Sequence of chain 1.A:
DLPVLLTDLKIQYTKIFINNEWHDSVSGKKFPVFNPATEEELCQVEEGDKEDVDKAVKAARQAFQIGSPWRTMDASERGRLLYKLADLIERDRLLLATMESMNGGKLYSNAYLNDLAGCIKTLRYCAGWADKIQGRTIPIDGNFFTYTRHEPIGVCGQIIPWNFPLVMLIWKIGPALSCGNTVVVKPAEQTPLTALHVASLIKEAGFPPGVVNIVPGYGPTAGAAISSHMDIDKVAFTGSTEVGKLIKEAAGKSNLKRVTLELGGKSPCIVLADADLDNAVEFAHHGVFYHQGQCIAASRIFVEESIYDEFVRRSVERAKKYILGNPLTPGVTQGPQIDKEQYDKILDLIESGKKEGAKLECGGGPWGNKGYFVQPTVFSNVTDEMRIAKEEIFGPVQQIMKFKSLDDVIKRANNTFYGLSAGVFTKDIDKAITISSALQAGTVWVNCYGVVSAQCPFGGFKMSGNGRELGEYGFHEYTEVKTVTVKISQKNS

A small-molecule ligand and the protein it binds are described below.
Small molecule (SMILES): Cc1oc2cc3oc(=O)c(CCC(=O)N4CCCCC4)c(C)c3cc2c1C

Binding-site contacts:
Ligand atom C27 contacts residue PHE171 of chain 1.A at 3.8 Å (hydrophobic).
Ligand atom O17 contacts residue ILE304 of chain 1.A at 3.6 Å.
Ligand atom C1 contacts residue TYR457 of chain 1.A at 3.7 Å (hydrophobic).
Ligand atom C11 contacts residue GLY458 of chain 1.A at 3.9 Å.
Ligand atom C6 contacts residue HIS293 of chain 1.A at 3.4 Å.
Ligand atom O17 contacts residue CYS302 of chain 1.A at 3.9 Å.
Ligand atom C25 contacts residue TRP178 of chain 1.A at 4.1 Å (hydrophobic).
Ligand atom O17 contacts residue TYR297 of chain 1.A at 3.8 Å.
Ligand atom C11 contacts residue TYR297 of chain 1.A at 3.7 Å (hydrophobic).
Ligand atom C3 contacts residue GLY458 of chain 1.A at 4.1 Å.
Ligand atom O10 contacts residue GLY458 of chain 1.A at 3.8 Å.
Ligand atom C14 contacts residue GLU289 of chain 1.A at 3.8 Å.
Ligand atom C23 contacts residue PHE171 of chain 1.A at 3.8 Å (hydrophobic).
Ligand atom C14 contacts residue HIS293 of chain 1.A at 4.1 Å.
Ligand atom O10 contacts residue HIS293 of chain 1.A at 3.7 Å.
Ligand atom C16 contacts residue TYR297 of chain 1.A at 3.9 Å (hydrophobic).
Ligand atom C6 contacts residue PHE290 of chain 1.A at 4.1 Å (hydrophobic).
Ligand atom C23 contacts residue CYS302 of chain 1.A at 4.1 Å (hydrophobic).
Ligand atom O10 contacts residue TYR297 of chain 1.A at 3.9 Å.
Ligand atom C2 contacts residue HIS293 of chain 1.A at 4.0 Å.
Ligand atom C12 contacts residue GLY458 of chain 1.A at 3.8 Å.
Ligand atom C1 contacts residue GLY294 of chain 1.A at 3.7 Å.
Ligand atom C2 contacts residue GLY458 of chain 1.A at 4.1 Å.
Ligand atom C8 contacts residue PHE290 of chain 1.A at 3.6 Å (hydrophobic).
Ligand atom C2 contacts residue TYR457 of chain 1.A at 4.0 Å (hydrophobic).
Ligand atom N22 contacts residue PHE171 of chain 1.A at 4.0 Å.
Ligand atom C6 contacts residue TYR457 of chain 1.A at 3.9 Å (hydrophobic).
Ligand atom O7 contacts residue PHE290 of chain 1.A at 3.3 Å.
Ligand atom C1 contacts residue HIS293 of chain 1.A at 3.4 Å.
Ligand atom C13 contacts residue TYR297 of chain 1.A at 3.9 Å (hydrophobic).
Ligand atom C3 contacts residue TYR297 of chain 1.A at 4.1 Å (hydrophobic).
Ligand atom C12 contacts residue TYR297 of chain 1.A at 3.7 Å (hydrophobic).
Ligand atom C13 contacts residue GLY458 of chain 1.A at 3.8 Å.
Ligand atom C14 contacts residue PHE290 of chain 1.A at 3.6 Å (hydrophobic).
Ligand atom O7 contacts residue HIS293 of chain 1.A at 3.1 Å.
Ligand atom C18 contacts residue TYR297 of chain 1.A at 3.5 Å (hydrophobic).
Ligand atom C8 contacts residue HIS293 of chain 1.A at 4.0 Å.
Ligand atom C26 contacts residue TRP178 of chain 1.A at 3.8 Å (hydrophobic).
Ligand atom O10 contacts residue GLY294 of chain 1.A at 4.1 Å.
Ligand atom C19 contacts residue GLY458 of chain 1.A at 3.5 Å.